Binding-site contacts:
Ligand atom O6 contacts residue ARG333 of chain 1.A at 2.3 Å (salt-bridge).
Ligand atom OP1 contacts residue SER900 of chain 1.A at 3.0 Å (h-bond).
Ligand atom OP1 contacts residue ARG333 of chain 1.A at 3.4 Å (salt-bridge).
Ligand atom N3 contacts residue GLU957 of chain 1.A at 3.4 Å.
Ligand atom N2 contacts residue GLU853 of chain 1.A at 3.4 Å.
Ligand atom N2 contacts residue GLU864 of chain 1.A at 3.4 Å.
Ligand atom C7 contacts residue ARG912 of chain 1.A at 3.5 Å.
Ligand atom OP1 contacts residue PHE898 of chain 1.A at 3.1 Å.
Ligand atom O6 contacts residue ARG860 of chain 1.A at 3.4 Å (salt-bridge).
Ligand atom OP1 contacts residue ARG575 of chain 1.A at 3.2 Å (salt-bridge).
Ligand atom OP1 contacts residue ARG912 of chain 1.A at 3.3 Å (salt-bridge).
Ligand atom C7 contacts residue ASN1102 of chain 1.A at 3.2 Å.
Ligand atom O4' contacts residue ARG901 of chain 1.A at 3.2 Å (salt-bridge).
Ligand atom C6 contacts residue ARG333 of chain 1.A at 3.3 Å.
Ligand atom C5' contacts residue ALA896 of chain 1.A at 3.4 Å (hydrophobic).
Ligand atom O4' contacts residue TRP871 of chain 1.A at 3.4 Å.
Ligand atom C2' contacts residue ARG575 of chain 1.A at 3.2 Å.
Ligand atom OP2 contacts residue ARG575 of chain 1.A at 3.1 Å (salt-bridge).
Ligand atom N2 contacts residue GLN867 of chain 1.A at 3.5 Å (h-bond).
Ligand atom C2' contacts residue ARG332 of chain 1.A at 3.2 Å.
Ligand atom O3' contacts residue PHE898 of chain 1.A at 3.0 Å (h-bond).
Ligand atom N2 contacts residue TYR854 of chain 1.A at 3.4 Å (h-bond).
Ligand atom N1 contacts residue ARG860 of chain 1.A at 3.1 Å (salt-bridge).
Ligand atom O5' contacts residue ARG914 of chain 1.A at 3.5 Å (salt-bridge).
Ligand atom OP2 contacts residue ARG901 of chain 1.A at 3.1 Å (salt-bridge).
Ligand atom C5 contacts residue TRP1098 of chain 1.A at 3.5 Å (hydrophobic).
Ligand atom P contacts residue SER900 of chain 1.A at 3.5 Å.
Ligand atom C6 contacts residue ARG860 of chain 1.A at 3.4 Å.
Ligand atom N2 contacts residue ARG332 of chain 1.A at 3.2 Å (salt-bridge).
Ligand atom O4' contacts residue TRP931 of chain 1.A at 3.2 Å.
Ligand atom C5' contacts residue PHE898 of chain 1.A at 3.5 Å (hydrophobic).
Ligand atom N3 contacts residue TYR854 of chain 1.A at 3.4 Å.
Ligand atom O4 contacts residue ASN1102 of chain 1.A at 2.8 Å (h-bond).
Ligand atom OP2 contacts residue SER900 of chain 1.A at 3.1 Å (h-bond).
Ligand atom C4 contacts residue TYR854 of chain 1.A at 3.3 Å (hydrophobic).
Ligand atom OP1 contacts residue SER899 of chain 1.A at 3.3 Å (h-bond).
Ligand atom O5' contacts residue ARG333 of chain 1.A at 3.2 Å (salt-bridge).
Ligand atom OP1 contacts residue LEU574 of chain 1.A at 2.9 Å (h-bond).
Ligand atom N9 contacts residue TYR854 of chain 1.A at 3.4 Å (h-bond).
Ligand atom O4' contacts residue GLN867 of chain 1.A at 3.5 Å (h-bond).

A small-molecule ligand and the protein it binds are described below.
Small molecule (SMILES): Cc1cn([C@H]2C[C@H](O[P](=O)(O)OC[C@H]3O[C@@H](n4cnc5c(=O)nc(N)[nH]c54)C[C@@H]3O[P](=O)(O)OC[C@H]3O[C@@H](n4cc(C)c(=O)[nH]c4=O)C[C@@H]3O[P](=O)(O)OC[C@H]3O[C@@H](n4cnc5c(=O)nc(N)[nH]c54)C[C@@H]3O[P](=O)(O)OC[C@H]3O[C@@H](n4cnc5c(=O)nc(N)[nH]c54)C[C@@H]3O[P](=O)(O)OC[C@H]3O[C@@H](n4cc(C)c(=O)[nH]c4=O)C[C@@H]3O[P](=O)(O)OC[C@H]3O[C@@H](n4cc(C)c(=O)[nH]c4=O)C[C@@H]3O)[C@@H](CO)O2)c(=O)[nH]c1=O

Sequence of chain 1.A:
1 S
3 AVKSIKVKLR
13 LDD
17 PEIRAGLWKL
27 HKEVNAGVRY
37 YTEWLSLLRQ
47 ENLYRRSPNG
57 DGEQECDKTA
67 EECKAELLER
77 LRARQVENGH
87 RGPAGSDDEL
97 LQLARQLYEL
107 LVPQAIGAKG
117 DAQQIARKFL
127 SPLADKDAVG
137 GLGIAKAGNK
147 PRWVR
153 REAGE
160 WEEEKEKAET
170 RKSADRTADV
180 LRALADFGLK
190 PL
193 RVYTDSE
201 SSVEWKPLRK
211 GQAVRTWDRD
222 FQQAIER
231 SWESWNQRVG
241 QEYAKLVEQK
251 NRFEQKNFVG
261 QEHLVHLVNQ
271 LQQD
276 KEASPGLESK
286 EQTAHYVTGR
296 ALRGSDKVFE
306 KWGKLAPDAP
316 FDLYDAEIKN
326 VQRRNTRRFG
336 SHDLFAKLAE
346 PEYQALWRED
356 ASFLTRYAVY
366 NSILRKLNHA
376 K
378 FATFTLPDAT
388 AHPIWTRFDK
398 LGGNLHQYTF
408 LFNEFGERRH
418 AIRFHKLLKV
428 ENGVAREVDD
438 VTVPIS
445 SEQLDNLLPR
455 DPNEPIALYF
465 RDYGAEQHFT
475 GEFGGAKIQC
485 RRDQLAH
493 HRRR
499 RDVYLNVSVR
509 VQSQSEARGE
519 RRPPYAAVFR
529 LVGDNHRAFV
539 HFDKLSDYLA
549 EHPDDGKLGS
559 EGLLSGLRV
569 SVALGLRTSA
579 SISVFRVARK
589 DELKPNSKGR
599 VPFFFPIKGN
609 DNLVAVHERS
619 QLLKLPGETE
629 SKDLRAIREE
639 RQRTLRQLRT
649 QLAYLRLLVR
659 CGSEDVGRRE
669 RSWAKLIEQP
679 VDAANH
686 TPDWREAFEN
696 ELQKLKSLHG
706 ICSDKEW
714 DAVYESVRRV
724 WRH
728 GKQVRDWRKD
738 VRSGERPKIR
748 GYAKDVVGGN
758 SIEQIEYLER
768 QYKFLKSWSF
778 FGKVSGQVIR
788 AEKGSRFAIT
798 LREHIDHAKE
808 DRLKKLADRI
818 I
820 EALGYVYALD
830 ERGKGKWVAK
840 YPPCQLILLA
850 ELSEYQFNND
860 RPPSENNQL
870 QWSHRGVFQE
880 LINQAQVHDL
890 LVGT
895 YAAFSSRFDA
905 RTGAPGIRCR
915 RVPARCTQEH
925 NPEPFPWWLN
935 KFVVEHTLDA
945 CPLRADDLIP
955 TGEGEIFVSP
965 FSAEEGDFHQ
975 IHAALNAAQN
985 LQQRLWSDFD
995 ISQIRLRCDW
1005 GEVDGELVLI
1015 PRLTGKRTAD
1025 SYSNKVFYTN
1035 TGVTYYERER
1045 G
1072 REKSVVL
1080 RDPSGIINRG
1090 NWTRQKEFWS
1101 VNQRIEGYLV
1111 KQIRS